Sequence of chain 1.A:
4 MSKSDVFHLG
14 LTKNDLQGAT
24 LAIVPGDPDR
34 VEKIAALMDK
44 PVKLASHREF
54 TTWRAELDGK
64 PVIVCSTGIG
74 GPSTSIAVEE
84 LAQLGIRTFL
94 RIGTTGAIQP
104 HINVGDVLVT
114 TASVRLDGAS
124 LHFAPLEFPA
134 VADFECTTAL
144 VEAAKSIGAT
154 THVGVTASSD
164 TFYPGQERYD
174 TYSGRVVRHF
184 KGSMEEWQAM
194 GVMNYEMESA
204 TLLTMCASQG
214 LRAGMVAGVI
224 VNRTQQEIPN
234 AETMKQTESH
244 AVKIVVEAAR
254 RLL

The protein below binds the small molecule below.
Small molecule (SMILES): O=c1[nH]c(=O)n(COCCO)cc1Cc1ccccc1

Sequence of chain 1.B:
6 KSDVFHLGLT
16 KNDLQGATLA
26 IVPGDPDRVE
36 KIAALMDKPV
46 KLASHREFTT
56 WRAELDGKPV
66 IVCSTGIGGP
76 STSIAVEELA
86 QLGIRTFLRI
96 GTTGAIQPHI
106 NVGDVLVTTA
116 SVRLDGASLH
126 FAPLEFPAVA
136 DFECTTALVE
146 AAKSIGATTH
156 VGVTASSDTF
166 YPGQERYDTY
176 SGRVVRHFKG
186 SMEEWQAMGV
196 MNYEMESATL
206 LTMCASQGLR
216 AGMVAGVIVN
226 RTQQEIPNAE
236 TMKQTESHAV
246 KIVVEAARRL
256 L

Binding-site contacts:
Ligand atom CAI contacts residue THR98 of chain 1.A at 3.9 Å.
Ligand atom OAC contacts residue PHE165 of chain 1.A at 3.7 Å.
Ligand atom OAB contacts residue GLU199 of chain 1.A at 3.3 Å.
Ligand atom CAR contacts residue ARG171 of chain 1.A at 3.6 Å.
Ligand atom NAT contacts residue THR97 of chain 1.A at 3.8 Å.
Ligand atom CAQ contacts residue GLY99 of chain 1.A at 3.7 Å.
Ligand atom OAA contacts residue GLY99 of chain 1.A at 3.8 Å.
Ligand atom CE1 contacts residue ARG171 of chain 1.A at 3.9 Å.
Ligand atom OAB contacts residue TYR198 of chain 1.A at 3.8 Å.
Ligand atom CD1 contacts residue ARG171 of chain 1.A at 3.5 Å.
Ligand atom OAO contacts residue PO41 of chain 1.G at 3.4 Å (h-bond).
Ligand atom OAB contacts residue GLN169 of chain 1.A at 2.7 Å (h-bond).
Ligand atom CAM contacts residue THR97 of chain 1.A at 3.3 Å.
Ligand atom OAB contacts residue MET200 of chain 1.A at 3.4 Å.
Ligand atom NAN contacts residue GLN169 of chain 1.A at 2.7 Å (h-bond).
Ligand atom CAS contacts residue PHE165 of chain 1.A at 3.8 Å (hydrophobic).
Ligand atom CE1 contacts residue GLU230 of chain 1.A at 3.5 Å.
Ligand atom CAQ contacts residue THR98 of chain 1.A at 3.8 Å.
Ligand atom CAS contacts residue GLN169 of chain 1.A at 3.5 Å.
Ligand atom OAO contacts residue THR97 of chain 1.A at 3.1 Å (h-bond).
Ligand atom CD2 contacts residue ILE223 of chain 1.A at 3.8 Å (hydrophobic).
Ligand atom CE2 contacts residue PHE165 of chain 1.A at 3.7 Å (hydrophobic).
Ligand atom OAA contacts residue ARG171 of chain 1.A at 2.6 Å (salt-bridge).
Ligand atom CAM contacts residue PO41 of chain 1.G at 3.8 Å.
Ligand atom CAS contacts residue GLU199 of chain 1.A at 3.9 Å.
Ligand atom CAJ contacts residue HIS11 of chain 1.B at 3.4 Å.
Ligand atom CAR contacts residue GLY99 of chain 1.A at 3.7 Å.
Ligand atom OAA contacts residue GLN169 of chain 1.A at 3.6 Å (h-bond).
Ligand atom CZ contacts residue PRO232 of chain 1.A at 3.9 Å (hydrophobic).
Ligand atom CAL contacts residue ILE223 of chain 1.A at 3.8 Å (hydrophobic).
Ligand atom CE1 contacts residue PHE165 of chain 1.A at 3.8 Å (hydrophobic).
Ligand atom CZ contacts residue PHE165 of chain 1.A at 3.6 Å (hydrophobic).
Ligand atom CAS contacts residue TYR198 of chain 1.A at 3.6 Å (hydrophobic).
Ligand atom NAN contacts residue PHE165 of chain 1.A at 3.6 Å.
Ligand atom CAR contacts residue GLN169 of chain 1.A at 3.6 Å.
Ligand atom CE1 contacts residue PRO232 of chain 1.A at 3.8 Å (hydrophobic).
Ligand atom CZ contacts residue PHE10 of chain 1.B at 3.6 Å (hydrophobic).
Ligand atom CAR contacts residue PHE165 of chain 1.A at 3.7 Å (hydrophobic).
Ligand atom OAC contacts residue HIS11 of chain 1.B at 2.6 Å (h-bond).
Ligand atom NAN contacts residue TYR198 of chain 1.A at 3.8 Å.